Binding-site contacts:
Ligand atom C13 contacts residue LEU46 of chain 1.A at 3.3 Å (hydrophobic).
Ligand atom C5 contacts residue LEU46 of chain 1.A at 3.6 Å (hydrophobic).
Ligand atom O2 contacts residue GLY50 of chain 1.A at 2.9 Å.
Ligand atom N3 contacts residue PHE66 of chain 1.A at 3.4 Å.
Ligand atom C19 contacts residue THR34 of chain 1.A at 3.8 Å.
Ligand atom C16 contacts residue GLU71 of chain 1.A at 3.7 Å.
Ligand atom C8 contacts residue PHE14 of chain 1.A at 3.6 Å (hydrophobic).
Ligand atom C17 contacts residue VAL70 of chain 1.A at 3.5 Å (hydrophobic).
Ligand atom C24 contacts residue THR34 of chain 1.A at 3.4 Å.
Ligand atom C2 contacts residue GLY50 of chain 1.A at 3.8 Å.
Ligand atom C17 contacts residue MET67 of chain 1.A at 3.4 Å (hydrophobic).
Ligand atom C26 contacts residue THR34 of chain 1.A at 3.3 Å.
Ligand atom O2 contacts residue PHE66 of chain 1.A at 3.4 Å.
Ligand atom C10 contacts residue PHE14 of chain 1.A at 3.7 Å (hydrophobic).
Ligand atom C9 contacts residue PHE14 of chain 1.A at 3.5 Å (hydrophobic).
Ligand atom C17 contacts residue GLU71 of chain 1.A at 3.9 Å.
Ligand atom C12 contacts residue LEU46 of chain 1.A at 3.8 Å (hydrophobic).
Ligand atom N4 contacts residue LEU46 of chain 1.A at 2.9 Å.
Ligand atom C23 contacts residue THR34 of chain 1.A at 2.8 Å.
Ligand atom C18 contacts residue LEU31 of chain 1.A at 3.7 Å (hydrophobic).
Ligand atom C11 contacts residue PHE14 of chain 1.A at 3.9 Å (hydrophobic).
Ligand atom C13 contacts residue PHE14 of chain 1.A at 3.7 Å (hydrophobic).
Ligand atom C9 contacts residue MET67 of chain 1.A at 3.8 Å (hydrophobic).
Ligand atom N3 contacts residue LEU46 of chain 1.A at 3.6 Å.
Ligand atom S1 contacts residue PHE63 of chain 1.A at 3.4 Å.
Ligand atom O18 contacts residue LEU31 of chain 1.A at 2.6 Å.
Ligand atom N4 contacts residue PHE66 of chain 1.A at 3.6 Å.
Ligand atom C2 contacts residue PHE66 of chain 1.A at 3.5 Å (hydrophobic).
Ligand atom C7 contacts residue ILE22 of chain 1.A at 3.7 Å (hydrophobic).
Ligand atom C7 contacts residue ILE58 of chain 1.A at 3.7 Å (hydrophobic).
Ligand atom S1 contacts residue ILE58 of chain 1.A at 3.6 Å.
Ligand atom C12 contacts residue PHE14 of chain 1.A at 3.9 Å (hydrophobic).
Ligand atom O22 contacts residue THR34 of chain 1.A at 3.2 Å (h-bond).
Ligand atom C15 contacts residue GLU71 of chain 1.A at 3.9 Å.
Ligand atom C7 contacts residue PHE14 of chain 1.A at 3.9 Å (hydrophobic).
Ligand atom C2 contacts residue ILE58 of chain 1.A at 3.6 Å (hydrophobic).
Ligand atom O2 contacts residue ILE58 of chain 1.A at 3.4 Å.
Ligand atom C8 contacts residue LEU46 of chain 1.A at 3.6 Å (hydrophobic).
Ligand atom C16 contacts residue VAL70 of chain 1.A at 3.1 Å (hydrophobic).
Ligand atom C22 contacts residue THR34 of chain 1.A at 3.2 Å.

Sequence of chain 1.A:
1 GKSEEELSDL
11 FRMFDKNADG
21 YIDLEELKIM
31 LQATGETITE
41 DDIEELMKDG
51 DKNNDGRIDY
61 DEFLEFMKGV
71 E

The protein below binds the small molecule below.
Small molecule (SMILES): COc1ccc(C(=O)N2CCCc3cc(C4=NNC(=O)S[C@@H]4C)ccc32)cc1OC